This protein binds this small molecule.
Small molecule (SMILES): CC(=O)C(=O)O

Binding-site contacts:
Ligand atom CA contacts residue ASP102 of chain 2.A at 4.5 Å.
Ligand atom O3 contacts residue ASP124 of chain 2.A at 3.2 Å (salt-bridge).
Ligand atom O3 contacts residue ARG123 of chain 2.A at 2.8 Å (salt-bridge).
Ligand atom O contacts residue LEU104 of chain 2.A at 3.0 Å (h-bond).
Ligand atom CB contacts residue ARG123 of chain 2.A at 4.1 Å.
Ligand atom CB contacts residue MG1 of chain 2.B at 4.3 Å.
Ligand atom OXT contacts residue MG1 of chain 2.B at 2.1 Å.
Ligand atom OXT contacts residue LEU103 of chain 2.A at 3.0 Å (h-bond).
Ligand atom O contacts residue LEU103 of chain 2.A at 3.5 Å (h-bond).
Ligand atom C contacts residue LEU103 of chain 2.A at 3.7 Å (hydrophobic).
Ligand atom OXT contacts residue ASP102 of chain 2.A at 3.1 Å (salt-bridge).
Ligand atom OXT contacts residue LEU104 of chain 2.A at 4.3 Å.
Ligand atom C contacts residue PHE100 of chain 2.A at 4.2 Å (hydrophobic).
Ligand atom CB contacts residue TYR99 of chain 2.A at 3.8 Å (hydrophobic).
Ligand atom CA contacts residue PHE100 of chain 2.A at 3.9 Å (hydrophobic).
Ligand atom C contacts residue ASP124 of chain 2.A at 3.7 Å.
Ligand atom O contacts residue GLY101 of chain 2.A at 3.1 Å (h-bond).
Ligand atom C contacts residue ASP102 of chain 2.A at 3.6 Å.
Ligand atom C contacts residue LEU104 of chain 2.A at 4.1 Å (hydrophobic).
Ligand atom OXT contacts residue ASP124 of chain 2.A at 3.0 Å (salt-bridge).
Ligand atom CA contacts residue ASP124 of chain 2.A at 3.8 Å.
Ligand atom CA contacts residue MG1 of chain 2.B at 2.8 Å.
Ligand atom CB contacts residue ASN71 of chain 2.A at 4.1 Å.
Ligand atom OXT contacts residue GLY101 of chain 2.A at 3.3 Å.
Ligand atom O3 contacts residue GLY101 of chain 2.A at 3.8 Å.
Ligand atom CA contacts residue GLY101 of chain 2.A at 3.2 Å.
Ligand atom C contacts residue GLY101 of chain 2.A at 3.2 Å.
Ligand atom C contacts residue MG1 of chain 2.B at 2.9 Å.
Ligand atom CB contacts residue LEU104 of chain 2.A at 4.2 Å (hydrophobic).
Ligand atom CB contacts residue PHE100 of chain 2.A at 3.5 Å (hydrophobic).
Ligand atom CA contacts residue ARG123 of chain 2.A at 3.8 Å.
Ligand atom O3 contacts residue PHE100 of chain 2.A at 4.4 Å.
Ligand atom O3 contacts residue MG1 of chain 2.B at 2.1 Å.
Ligand atom O contacts residue MG1 of chain 2.B at 4.1 Å.
Ligand atom O contacts residue ASP102 of chain 2.A at 3.9 Å.
Ligand atom CB contacts residue GLY101 of chain 2.A at 3.3 Å.
Ligand atom O contacts residue PHE100 of chain 2.A at 4.2 Å.

Sequence of chain 2.A:
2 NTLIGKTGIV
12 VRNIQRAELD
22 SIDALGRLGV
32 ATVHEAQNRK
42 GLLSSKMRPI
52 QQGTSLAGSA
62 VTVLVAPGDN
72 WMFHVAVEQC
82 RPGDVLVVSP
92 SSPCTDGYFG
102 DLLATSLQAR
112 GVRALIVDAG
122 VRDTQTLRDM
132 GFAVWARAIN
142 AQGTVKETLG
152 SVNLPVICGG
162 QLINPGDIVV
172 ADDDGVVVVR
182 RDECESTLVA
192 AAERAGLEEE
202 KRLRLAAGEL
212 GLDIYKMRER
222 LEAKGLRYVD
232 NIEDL